This protein binds this small molecule.
Small molecule (SMILES): CC(=O)N[C@H]1[C@H](O[C@H]2[C@H](O)[C@@H](NC(C)=O)CO[C@@H]2CO)O[C@H](CO)[C@@H](O[C@@H]2O[C@H](CO[C@H]3O[C@H](CO)[C@@H](O)[C@H](O)[C@@H]3O)[C@@H](O)[C@H](O[C@H]3O[C@H](CO)[C@@H](O)[C@H](O)[C@@H]3O)[C@@H]2O)[C@@H]1O

Sequence of chain 4.A:
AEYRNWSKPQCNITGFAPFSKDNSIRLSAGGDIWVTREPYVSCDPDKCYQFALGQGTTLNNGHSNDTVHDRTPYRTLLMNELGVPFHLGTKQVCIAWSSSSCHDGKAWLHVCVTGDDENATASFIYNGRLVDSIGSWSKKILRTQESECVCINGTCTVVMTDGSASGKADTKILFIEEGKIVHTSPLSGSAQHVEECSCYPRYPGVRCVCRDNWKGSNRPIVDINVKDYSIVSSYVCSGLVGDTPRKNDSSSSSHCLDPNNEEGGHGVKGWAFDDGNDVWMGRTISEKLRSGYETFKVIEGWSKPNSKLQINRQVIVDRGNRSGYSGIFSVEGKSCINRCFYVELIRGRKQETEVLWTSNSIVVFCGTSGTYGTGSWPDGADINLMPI

Binding-site contacts:
Ligand atom C2 contacts residue GLN315 of chain 4.A at 3.6 Å.
Ligand atom O7 contacts residue THR379 of chain 4.A at 3.5 Å (h-bond).
Ligand atom O7 contacts residue ASN124 of chain 2.A at 2.9 Å (h-bond).
Ligand atom O4 contacts residue ARG318 of chain 4.A at 3.3 Å (salt-bridge).
Ligand atom O2 contacts residue ILE316 of chain 4.A at 3.4 Å.
Ligand atom O6 contacts residue THR379 of chain 4.A at 3.6 Å.
Ligand atom C3 contacts residue GLN315 of chain 4.A at 3.5 Å.
Ligand atom C4 contacts residue GLN315 of chain 4.A at 3.4 Å.
Ligand atom C8 contacts residue TYR377 of chain 4.A at 3.8 Å (hydrophobic).
Ligand atom O5 contacts residue THR379 of chain 4.A at 3.4 Å.
Ligand atom C2 contacts residue ASN124 of chain 2.A at 2.4 Å.
Ligand atom C6 contacts residue GLY378 of chain 4.A at 3.5 Å.
Ligand atom C2 contacts residue MAN1 of chain 2.E at 2.7 Å.
Ligand atom O2 contacts residue MAN1 of chain 2.E at 1.9 Å (h-bond).
Ligand atom C1 contacts residue MAN1 of chain 2.E at 3.5 Å.
Ligand atom C3 contacts residue MAN1 of chain 2.E at 3.6 Å.
Ligand atom O2 contacts residue ASN317 of chain 4.A at 3.6 Å.
Ligand atom O2 contacts residue ARG318 of chain 4.A at 3.4 Å (salt-bridge).
Ligand atom O5 contacts residue ILE316 of chain 4.A at 3.8 Å.
Ligand atom O3 contacts residue ASP254 of chain 4.A at 3.8 Å.
Ligand atom O5 contacts residue GLY378 of chain 4.A at 3.4 Å.
Ligand atom O4 contacts residue ARG318 of chain 4.A at 3.4 Å (salt-bridge).
Ligand atom C3 contacts residue ASN317 of chain 4.A at 3.6 Å.
Ligand atom C3 contacts residue ASN124 of chain 2.A at 3.7 Å.
Ligand atom O6 contacts residue TYR377 of chain 4.A at 3.4 Å.
Ligand atom C7 contacts residue ASN124 of chain 2.A at 3.1 Å.
Ligand atom O4 contacts residue ASN317 of chain 4.A at 3.5 Å (h-bond).
Ligand atom O4 contacts residue MAN1 of chain 2.E at 3.8 Å.
Ligand atom C1 contacts residue ASN124 of chain 2.A at 1.5 Å.
Ligand atom O3 contacts residue GLN315 of chain 4.A at 3.3 Å (h-bond).
Ligand atom C5 contacts residue ASN124 of chain 2.A at 3.7 Å.
Ligand atom O3 contacts residue ASN317 of chain 4.A at 2.9 Å (h-bond).
Ligand atom N2 contacts residue ASN124 of chain 2.A at 2.9 Å (h-bond).
Ligand atom O3 contacts residue GLN315 of chain 4.A at 3.7 Å.
Ligand atom C6 contacts residue GLN315 of chain 4.A at 3.7 Å.
Ligand atom O5 contacts residue ASN124 of chain 2.A at 2.4 Å (h-bond).
Ligand atom O2 contacts residue GLN315 of chain 4.A at 2.8 Å (h-bond).
Ligand atom C6 contacts residue TYR377 of chain 4.A at 3.4 Å (hydrophobic).
Ligand atom O3 contacts residue MAN1 of chain 2.E at 3.4 Å (h-bond).
Ligand atom O6 contacts residue GLY378 of chain 4.A at 2.7 Å (h-bond).

Sequence of chain 2.A:
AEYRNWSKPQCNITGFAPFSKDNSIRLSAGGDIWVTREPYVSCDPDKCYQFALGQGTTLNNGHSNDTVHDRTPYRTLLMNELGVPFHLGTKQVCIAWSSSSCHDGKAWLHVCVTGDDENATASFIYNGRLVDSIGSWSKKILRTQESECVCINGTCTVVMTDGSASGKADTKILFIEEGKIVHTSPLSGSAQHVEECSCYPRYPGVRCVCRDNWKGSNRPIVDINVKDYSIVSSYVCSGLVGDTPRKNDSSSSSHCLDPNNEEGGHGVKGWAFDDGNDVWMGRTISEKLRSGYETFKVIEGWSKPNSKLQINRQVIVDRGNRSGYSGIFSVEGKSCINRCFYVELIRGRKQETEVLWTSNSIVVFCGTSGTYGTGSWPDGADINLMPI